Binding-site contacts:
Ligand atom O7 contacts residue GLY30 of chain 1.B at 3.6 Å.
Ligand atom O7 contacts residue VAL31 of chain 1.B at 2.6 Å (h-bond).
Ligand atom N2 contacts residue NDG1 of chain 1.D at 3.6 Å.
Ligand atom O3 contacts residue NDG1 of chain 1.D at 4.4 Å.
Ligand atom O4 contacts residue NDG1 of chain 1.D at 3.2 Å (h-bond).
Ligand atom C7 contacts residue NDG1 of chain 1.D at 2.9 Å.
Ligand atom C3 contacts residue NDG1 of chain 1.D at 3.3 Å.
Ligand atom C6 contacts residue NDG1 of chain 1.D at 3.0 Å.
Ligand atom O7 contacts residue NDG1 of chain 1.D at 2.6 Å (h-bond).
Ligand atom O4 contacts residue VAL31 of chain 1.B at 4.2 Å.
Ligand atom O3 contacts residue VAL31 of chain 1.B at 2.9 Å.
Ligand atom C2 contacts residue VAL31 of chain 1.B at 4.2 Å (hydrophobic).
Ligand atom C8 contacts residue NDG1 of chain 1.D at 3.4 Å.
Ligand atom O5 contacts residue NDG1 of chain 1.D at 3.6 Å.
Ligand atom N2 contacts residue VAL31 of chain 1.B at 3.8 Å.
Ligand atom C2 contacts residue NDG1 of chain 1.D at 3.5 Å.
Ligand atom C3 contacts residue VAL31 of chain 1.B at 3.3 Å (hydrophobic).
Ligand atom O6 contacts residue NDG1 of chain 1.D at 3.4 Å (h-bond).
Ligand atom C4 contacts residue NDG1 of chain 1.D at 3.3 Å.
Ligand atom C7 contacts residue VAL31 of chain 1.B at 3.8 Å (hydrophobic).
Ligand atom O1 contacts residue NDG1 of chain 1.D at 3.3 Å (h-bond).
Ligand atom C5 contacts residue NDG1 of chain 1.D at 3.0 Å.
Ligand atom C1 contacts residue NDG1 of chain 1.D at 2.7 Å.
Ligand atom C7 contacts residue GLY30 of chain 1.B at 4.4 Å.

Sequence of chain 1.B:
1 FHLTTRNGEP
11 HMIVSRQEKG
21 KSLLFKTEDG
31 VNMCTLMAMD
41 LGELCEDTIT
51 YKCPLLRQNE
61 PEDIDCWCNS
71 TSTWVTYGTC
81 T

A protein and the small-molecule ligand that binds it are described below.
Small molecule (SMILES): CC(=O)N[C@@H]1[C@@H](O)[C@H](O)[C@@H](CO)O[C@H]1O